Sequence of chain 2.A:
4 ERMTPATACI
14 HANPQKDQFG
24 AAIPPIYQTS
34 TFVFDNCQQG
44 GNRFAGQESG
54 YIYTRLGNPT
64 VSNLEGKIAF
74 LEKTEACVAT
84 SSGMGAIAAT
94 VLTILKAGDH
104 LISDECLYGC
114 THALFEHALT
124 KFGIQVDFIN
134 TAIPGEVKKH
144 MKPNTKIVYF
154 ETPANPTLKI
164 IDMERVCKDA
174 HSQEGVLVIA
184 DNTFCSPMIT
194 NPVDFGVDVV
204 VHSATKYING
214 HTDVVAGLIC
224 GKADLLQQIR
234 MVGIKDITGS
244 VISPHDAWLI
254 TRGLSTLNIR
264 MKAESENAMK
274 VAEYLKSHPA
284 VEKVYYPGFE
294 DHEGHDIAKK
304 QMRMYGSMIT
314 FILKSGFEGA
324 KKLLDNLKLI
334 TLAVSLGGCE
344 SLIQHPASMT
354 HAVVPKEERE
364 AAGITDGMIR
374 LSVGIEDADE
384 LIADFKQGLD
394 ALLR

This protein binds this small molecule.
Small molecule (SMILES): Cc1ncc(COP(=O)(O)O)c(/C=N/[C@@H](C[C@H](C)O)C(=O)O)c1O

Binding-site contacts:
Ligand atom C contacts residue TYR111 of chain 2.A at 3.4 Å (hydrophobic).
Ligand atom OP3 contacts residue SER85 of chain 2.A at 3.3 Å.
Ligand atom OP1 contacts residue SER206 of chain 2.A at 2.7 Å (h-bond).
Ligand atom OP2 contacts residue TYR56 of chain 2.B at 2.4 Å (h-bond).
Ligand atom O contacts residue THR353 of chain 2.A at 3.6 Å.
Ligand atom P contacts residue TYR56 of chain 2.B at 3.5 Å.
Ligand atom O contacts residue ASN158 of chain 2.A at 3.2 Å (h-bond).
Ligand atom OXT contacts residue ARG373 of chain 2.A at 2.9 Å (salt-bridge).
Ligand atom C4 contacts residue TYR111 of chain 2.A at 3.5 Å (hydrophobic).
Ligand atom C2 contacts residue ASP184 of chain 2.A at 3.3 Å.
Ligand atom C4A contacts residue LYS209 of chain 2.A at 3.5 Å.
Ligand atom N contacts residue TYR111 of chain 2.A at 3.1 Å.
Ligand atom N1 contacts residue ASP184 of chain 2.A at 2.6 Å (salt-bridge).
Ligand atom C contacts residue THR353 of chain 2.A at 3.6 Å.
Ligand atom C2A contacts residue ASP184 of chain 2.A at 3.3 Å.
Ligand atom OP1 contacts residue GLY86 of chain 2.A at 2.8 Å (h-bond).
Ligand atom OP1 contacts residue THR208 of chain 2.A at 2.7 Å (h-bond).
Ligand atom O contacts residue ARG373 of chain 2.A at 2.7 Å (salt-bridge).
Ligand atom N contacts residue LYS209 of chain 2.A at 3.6 Å.
Ligand atom C5 contacts residue TYR111 of chain 2.A at 3.4 Å (hydrophobic).
Ligand atom CA contacts residue LYS209 of chain 2.A at 3.5 Å.
Ligand atom CD contacts residue TYR111 of chain 2.A at 2.5 Å (hydrophobic).
Ligand atom CG contacts residue TYR111 of chain 2.A at 1.4 Å (hydrophobic).
Ligand atom CA contacts residue TYR111 of chain 2.A at 3.4 Å (hydrophobic).
Ligand atom OXT contacts residue SER338 of chain 2.A at 2.7 Å (h-bond).
Ligand atom P contacts residue SER206 of chain 2.A at 3.4 Å.
Ligand atom O3 contacts residue ASN158 of chain 2.A at 3.0 Å (h-bond).
Ligand atom OP3 contacts residue GLY86 of chain 2.A at 3.1 Å (h-bond).
Ligand atom OP1 contacts residue TYR56 of chain 2.B at 3.6 Å (h-bond).
Ligand atom CB contacts residue TYR111 of chain 2.A at 2.6 Å (hydrophobic).
Ligand atom C contacts residue ARG373 of chain 2.A at 3.6 Å.
Ligand atom OP2 contacts residue ARG58 of chain 2.B at 2.9 Å (salt-bridge).
Ligand atom OXT contacts residue THR353 of chain 2.A at 3.5 Å.
Ligand atom OP4 contacts residue GLY86 of chain 2.A at 3.3 Å.
Ligand atom OP3 contacts residue MET87 of chain 2.A at 2.8 Å (h-bond).
Ligand atom OP4 contacts residue SER206 of chain 2.A at 3.0 Å (h-bond).
Ligand atom C4A contacts residue TYR111 of chain 2.A at 3.4 Å (hydrophobic).
Ligand atom P contacts residue GLY86 of chain 2.A at 3.3 Å.
Ligand atom O contacts residue TYR111 of chain 2.A at 3.2 Å.
Ligand atom OP3 contacts residue ARG58 of chain 2.B at 2.6 Å (salt-bridge).

Sequence of chain 2.B:
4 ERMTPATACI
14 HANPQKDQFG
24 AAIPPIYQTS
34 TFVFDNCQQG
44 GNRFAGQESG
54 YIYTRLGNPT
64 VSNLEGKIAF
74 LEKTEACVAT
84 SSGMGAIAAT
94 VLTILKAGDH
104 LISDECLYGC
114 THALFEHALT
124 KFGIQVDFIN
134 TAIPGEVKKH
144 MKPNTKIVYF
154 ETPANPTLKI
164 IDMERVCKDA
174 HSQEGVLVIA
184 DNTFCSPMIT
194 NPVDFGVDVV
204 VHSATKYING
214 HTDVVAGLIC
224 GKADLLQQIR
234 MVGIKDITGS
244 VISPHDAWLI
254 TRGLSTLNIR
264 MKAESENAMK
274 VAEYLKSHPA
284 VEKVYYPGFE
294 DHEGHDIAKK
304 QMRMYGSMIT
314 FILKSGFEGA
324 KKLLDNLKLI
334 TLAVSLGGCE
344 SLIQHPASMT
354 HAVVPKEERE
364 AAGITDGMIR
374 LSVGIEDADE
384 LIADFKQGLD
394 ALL